Binding-site contacts:
Ligand atom C5 contacts residue ASN8 of chain 1.A at 3.6 Å.
Ligand atom C6 contacts residue ASN8 of chain 1.A at 4.2 Å.
Ligand atom O5 contacts residue SER29 of chain 1.B at 3.3 Å (h-bond).
Ligand atom C6 contacts residue LYS143 of chain 1.B at 3.4 Å.
Ligand atom O4 contacts residue BMA1 of chain 1.CA at 3.9 Å.
Ligand atom C1 contacts residue SER29 of chain 1.B at 4.5 Å.
Ligand atom N2 contacts residue ASN8 of chain 1.A at 2.9 Å (h-bond).
Ligand atom C6 contacts residue SER29 of chain 1.B at 3.4 Å.
Ligand atom C3 contacts residue BMA1 of chain 1.CA at 3.4 Å.
Ligand atom C5 contacts residue ASN8 of chain 1.A at 4.3 Å.
Ligand atom O4 contacts residue LYS143 of chain 1.B at 4.0 Å.
Ligand atom O7 contacts residue ASN8 of chain 1.A at 3.8 Å.
Ligand atom O3 contacts residue BMA1 of chain 1.CA at 2.4 Å (h-bond).
Ligand atom C3 contacts residue ASN8 of chain 1.A at 3.7 Å.
Ligand atom C2 contacts residue BMA1 of chain 1.CA at 3.9 Å.
Ligand atom C4 contacts residue ASN8 of chain 1.A at 4.1 Å.
Ligand atom O2 contacts residue BMA1 of chain 1.CA at 4.1 Å.
Ligand atom C1 contacts residue ASN8 of chain 1.A at 1.4 Å.
Ligand atom O5 contacts residue ASN8 of chain 1.A at 2.3 Å (h-bond).
Ligand atom C2 contacts residue ASN8 of chain 1.A at 2.4 Å.
Ligand atom C5 contacts residue SER29 of chain 1.B at 3.9 Å.
Ligand atom C7 contacts residue ASN8 of chain 1.A at 3.5 Å.
Ligand atom C6 contacts residue SER29 of chain 1.B at 4.1 Å.
Ligand atom C4 contacts residue BMA1 of chain 1.CA at 4.2 Å.
Ligand atom O5 contacts residue SER29 of chain 1.B at 3.8 Å.

Sequence of chain 1.A:
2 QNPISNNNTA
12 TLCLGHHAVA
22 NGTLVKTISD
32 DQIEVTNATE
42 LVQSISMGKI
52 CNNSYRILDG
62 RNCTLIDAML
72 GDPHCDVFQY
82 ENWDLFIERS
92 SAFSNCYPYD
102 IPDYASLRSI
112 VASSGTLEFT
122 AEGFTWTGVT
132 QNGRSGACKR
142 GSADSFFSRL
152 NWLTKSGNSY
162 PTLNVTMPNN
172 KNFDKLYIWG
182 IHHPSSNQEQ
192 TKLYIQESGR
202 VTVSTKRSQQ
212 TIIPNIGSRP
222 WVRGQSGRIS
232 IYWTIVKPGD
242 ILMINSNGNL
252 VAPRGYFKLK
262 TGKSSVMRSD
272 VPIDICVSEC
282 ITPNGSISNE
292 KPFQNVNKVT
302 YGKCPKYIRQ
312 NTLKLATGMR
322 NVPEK

This small molecule binds to this protein.
Small molecule (SMILES): CC(=O)N[C@H]1[C@H](O[C@H]2[C@H](O)[C@@H](NC(C)=O)CO[C@@H]2CO[C@H]2O[C@@H](C)[C@@H](O)[C@@H](O)[C@@H]2O)O[C@H](CO)[C@@H](O[C@@H]2O[C@H](CO)[C@@H](O)[C@H](O)[C@@H]2O)[C@@H]1O

Sequence of chain 1.B:
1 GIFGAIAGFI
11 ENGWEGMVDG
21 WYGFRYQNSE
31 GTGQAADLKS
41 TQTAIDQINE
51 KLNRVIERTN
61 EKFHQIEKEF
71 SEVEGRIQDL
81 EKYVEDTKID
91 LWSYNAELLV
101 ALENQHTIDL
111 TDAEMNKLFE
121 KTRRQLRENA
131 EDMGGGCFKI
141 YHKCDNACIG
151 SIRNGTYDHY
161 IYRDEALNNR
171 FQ